A small-molecule ligand and the protein it binds are described below.
Small molecule (SMILES): CCOC(=O)CC[C@H](C[C@@H]1CCNC1=O)NC(=O)[C@@H](CC(=O)[C@@H](NC(=O)c1cc(C)on1)C(C)C)Cc1ccc(F)cc1

Binding-site contacts:
Ligand atom C11 contacts residue HIS44 of chain 1.A at 3.5 Å.
Ligand atom N58 contacts residue GLY168 of chain 1.A at 3.0 Å (h-bond).
Ligand atom C4 contacts residue LEU129 of chain 1.A at 3.5 Å (hydrophobic).
Ligand atom C07 contacts residue LEU131 of chain 1.A at 3.6 Å (hydrophobic).
Ligand atom O18 contacts residue GLY168 of chain 1.A at 3.4 Å (h-bond).
Ligand atom O4 contacts residue ASN169 of chain 1.A at 3.4 Å.
Ligand atom N5 contacts residue ASN169 of chain 1.A at 3.4 Å (h-bond).
Ligand atom O18 contacts residue HIS165 of chain 1.A at 2.8 Å (h-bond).
Ligand atom O18 contacts residue GLY167 of chain 1.A at 3.3 Å (h-bond).
Ligand atom C13 contacts residue CYS151 of chain 1.A at 2.7 Å (hydrophobic).
Ligand atom N17 contacts residue THR146 of chain 1.A at 3.2 Å (h-bond).
Ligand atom O23 contacts residue ALA148 of chain 1.A at 3.4 Å.
Ligand atom N5 contacts residue GLY168 of chain 1.A at 3.1 Å.
Ligand atom O60 contacts residue LEU131 of chain 1.A at 3.6 Å.
Ligand atom O23 contacts residue GLY149 of chain 1.A at 3.0 Å (h-bond).
Ligand atom C78 contacts residue SER132 of chain 1.A at 3.4 Å.
Ligand atom N12 contacts residue CYS151 of chain 1.A at 2.9 Å (h-bond).
Ligand atom O03 contacts residue GLY168 of chain 1.A at 3.1 Å (h-bond).
Ligand atom C08 contacts residue LEU131 of chain 1.A at 3.5 Å (hydrophobic).
Ligand atom C02 contacts residue SER132 of chain 1.A at 3.2 Å.
Ligand atom O03 contacts residue LEU131 of chain 1.A at 3.6 Å.
Ligand atom C82 contacts residue GLY168 of chain 1.A at 3.3 Å.
Ligand atom F1 contacts residue LYS134 of chain 1.A at 3.2 Å.
Ligand atom O03 contacts residue GLY167 of chain 1.A at 3.1 Å.
Ligand atom O60 contacts residue ASN130 of chain 1.A at 3.5 Å (h-bond).
Ligand atom C01 contacts residue LEU131 of chain 1.A at 3.6 Å (hydrophobic).
Ligand atom C19 contacts residue CYS151 of chain 1.A at 1.9 Å (hydrophobic).
Ligand atom C06 contacts residue HIS44 of chain 1.A at 3.5 Å.
Ligand atom C10 contacts residue SER132 of chain 1.A at 3.6 Å.
Ligand atom C16 contacts residue GLY168 of chain 1.A at 3.4 Å.
Ligand atom O18 contacts residue THR146 of chain 1.A at 2.8 Å (h-bond).
Ligand atom C14 contacts residue CYS151 of chain 1.A at 3.3 Å (hydrophobic).
Ligand atom O60 contacts residue SER132 of chain 1.A at 2.9 Å (h-bond).
Ligand atom C57 contacts residue SER132 of chain 1.A at 3.3 Å.
Ligand atom O4 contacts residue PHE174 of chain 1.A at 3.0 Å.
Ligand atom N12 contacts residue ILE166 of chain 1.A at 3.2 Å (h-bond).
Ligand atom F1 contacts residue LEU131 of chain 1.A at 3.5 Å.
Ligand atom C20 contacts residue CYS151 of chain 1.A at 2.7 Å (hydrophobic).
Ligand atom C83 contacts residue GLY168 of chain 1.A at 3.6 Å.
Ligand atom O23 contacts residue EDO1 of chain 1.D at 3.4 Å (h-bond).

Sequence of chain 1.A:
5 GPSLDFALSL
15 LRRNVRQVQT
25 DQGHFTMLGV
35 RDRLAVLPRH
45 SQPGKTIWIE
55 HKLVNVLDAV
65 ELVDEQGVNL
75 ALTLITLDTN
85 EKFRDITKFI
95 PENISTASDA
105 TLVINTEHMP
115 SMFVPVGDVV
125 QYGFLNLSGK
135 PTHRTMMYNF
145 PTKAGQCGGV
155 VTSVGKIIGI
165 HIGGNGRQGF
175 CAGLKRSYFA